Binding-site contacts:
Ligand atom C6 contacts residue PHE196 of chain 1.A at 2.7 Å (hydrophobic).
Ligand atom N1 contacts residue PHE280 of chain 1.A at 2.3 Å.
Ligand atom C4 contacts residue PHE196 of chain 1.A at 3.5 Å (hydrophobic).
Ligand atom C10 contacts residue GLY277 of chain 1.A at 3.2 Å.
Ligand atom O2 contacts residue PHE280 of chain 1.A at 3.5 Å.
Ligand atom C5 contacts residue PHE280 of chain 1.A at 2.0 Å (hydrophobic).
Ligand atom C15 contacts residue ILE281 of chain 1.A at 3.6 Å (hydrophobic).
Ligand atom C3 contacts residue PHE280 of chain 1.A at 3.1 Å (hydrophobic).
Ligand atom C14 contacts residue LEU195 of chain 1.A at 3.7 Å (hydrophobic).
Ligand atom C4 contacts residue PHE280 of chain 1.A at 2.5 Å (hydrophobic).
Ligand atom C2 contacts residue PHE196 of chain 1.A at 3.3 Å (hydrophobic).
Ligand atom C7 contacts residue PHE196 of chain 1.A at 2.1 Å (hydrophobic).
Ligand atom O2 contacts residue PHE196 of chain 1.A at 3.3 Å.
Ligand atom C15 contacts residue PHE196 of chain 1.A at 2.1 Å (hydrophobic).
Ligand atom C10 contacts residue PHE196 of chain 1.A at 2.2 Å (hydrophobic).
Ligand atom C16 contacts residue PHE196 of chain 1.A at 2.2 Å (hydrophobic).
Ligand atom O1 contacts residue LEU192 of chain 1.A at 3.2 Å.
Ligand atom C2 contacts residue PHE280 of chain 1.A at 2.7 Å (hydrophobic).
Ligand atom C8 contacts residue PHE280 of chain 1.A at 3.0 Å (hydrophobic).
Ligand atom C1 contacts residue PHE280 of chain 1.A at 3.3 Å (hydrophobic).
Ligand atom C13 contacts residue LEU195 of chain 1.A at 3.6 Å (hydrophobic).
Ligand atom C10 contacts residue PHE280 of chain 1.A at 3.1 Å (hydrophobic).
Ligand atom C6 contacts residue PHE280 of chain 1.A at 2.4 Å (hydrophobic).
Ligand atom C15 contacts residue LEU232 of chain 1.A at 3.6 Å (hydrophobic).
Ligand atom C11 contacts residue PHE196 of chain 1.A at 1.1 Å (hydrophobic).
Ligand atom C16 contacts residue ILE281 of chain 1.A at 3.5 Å (hydrophobic).
Ligand atom C9 contacts residue PHE280 of chain 1.A at 3.4 Å (hydrophobic).
Ligand atom C8 contacts residue PHE196 of chain 1.A at 2.1 Å (hydrophobic).
Ligand atom N2 contacts residue PHE196 of chain 1.A at 1.9 Å.
Ligand atom C12 contacts residue PHE196 of chain 1.A at 0.7 Å (hydrophobic).
Ligand atom C15 contacts residue ARG199 of chain 1.A at 3.5 Å.
Ligand atom O1 contacts residue PHE280 of chain 1.A at 3.5 Å.
Ligand atom C13 contacts residue PHE196 of chain 1.A at 1.0 Å (hydrophobic).
Ligand atom C14 contacts residue PHE196 of chain 1.A at 1.5 Å (hydrophobic).
Ligand atom C7 contacts residue PHE280 of chain 1.A at 1.9 Å (hydrophobic).
Ligand atom C14 contacts residue LEU232 of chain 1.A at 3.6 Å (hydrophobic).
Ligand atom O1 contacts residue PHE196 of chain 1.A at 3.6 Å.
Ligand atom C1 contacts residue PHE196 of chain 1.A at 2.7 Å (hydrophobic).
Ligand atom C9 contacts residue PHE196 of chain 1.A at 2.2 Å (hydrophobic).
Ligand atom N2 contacts residue PHE280 of chain 1.A at 2.6 Å.

Sequence of chain 1.A:
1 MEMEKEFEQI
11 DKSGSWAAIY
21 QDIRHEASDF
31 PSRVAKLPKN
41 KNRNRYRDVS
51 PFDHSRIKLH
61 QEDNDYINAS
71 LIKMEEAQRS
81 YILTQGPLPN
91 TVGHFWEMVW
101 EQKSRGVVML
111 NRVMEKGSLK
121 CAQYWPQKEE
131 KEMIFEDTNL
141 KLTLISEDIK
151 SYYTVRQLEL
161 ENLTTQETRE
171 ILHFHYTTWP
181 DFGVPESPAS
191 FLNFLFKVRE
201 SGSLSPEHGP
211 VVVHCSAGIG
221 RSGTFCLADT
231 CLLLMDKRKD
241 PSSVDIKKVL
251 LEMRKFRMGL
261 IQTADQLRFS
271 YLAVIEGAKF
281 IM

This protein binds this small molecule.
Small molecule (SMILES): O=C1O[C@H]2CN[C@@H]3CC[C@H]([C@H]2C3)N1Cc1ccccc1